Sequence of chain 1.D:
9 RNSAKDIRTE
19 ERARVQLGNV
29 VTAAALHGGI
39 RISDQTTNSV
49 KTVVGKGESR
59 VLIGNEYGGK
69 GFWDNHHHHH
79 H

Binding-site contacts:
Ligand atom CAZ contacts residue SER47 of chain 1.C at 3.5 Å.
Ligand atom CBJ contacts residue LYS49 of chain 1.C at 3.1 Å.
Ligand atom SAN contacts residue SER11 of chain 1.C at 3.4 Å.
Ligand atom CAY contacts residue LYS49 of chain 1.C at 3.8 Å.
Ligand atom CAS contacts residue LYS13 of chain 1.B at 3.2 Å.
Ligand atom CBE contacts residue LYS49 of chain 1.B at 3.5 Å.
Ligand atom OBK contacts residue LYS13 of chain 1.C at 3.1 Å.
Ligand atom CAW contacts residue LYS13 of chain 1.D at 3.6 Å.
Ligand atom OBM contacts residue LYS49 of chain 1.B at 2.9 Å.
Ligand atom OAT contacts residue LYS13 of chain 1.B at 3.3 Å.
Ligand atom OAU contacts residue LYS49 of chain 1.B at 2.8 Å (salt-bridge).
Ligand atom CBE contacts residue ALA12 of chain 1.C at 3.6 Å (hydrophobic).
Ligand atom OAA contacts residue LYS49 of chain 1.C at 2.7 Å.
Ligand atom CAX contacts residue SER11 of chain 1.D at 3.6 Å.
Ligand atom OBM contacts residue LYS13 of chain 1.C at 2.8 Å.
Ligand atom OBK contacts residue VAL48 of chain 1.C at 3.0 Å (h-bond).
Ligand atom CBF contacts residue LYS49 of chain 1.B at 3.5 Å.
Ligand atom CBH contacts residue SER47 of chain 1.C at 3.4 Å.
Ligand atom SAQ contacts residue SER47 of chain 1.B at 3.7 Å.
Ligand atom CBE contacts residue SER47 of chain 1.B at 3.7 Å.
Ligand atom CBA contacts residue SER47 of chain 1.C at 3.6 Å.
Ligand atom OAB contacts residue LYS49 of chain 1.D at 2.9 Å (salt-bridge).
Ligand atom CBE contacts residue VAL48 of chain 1.B at 3.7 Å (hydrophobic).
Ligand atom OAU contacts residue LYS13 of chain 1.C at 3.5 Å.
Ligand atom CAO contacts residue SER11 of chain 1.C at 3.7 Å.
Ligand atom CBL contacts residue LYS49 of chain 1.B at 3.3 Å.
Ligand atom CAX contacts residue ALA12 of chain 1.D at 3.5 Å (hydrophobic).
Ligand atom OBG contacts residue LYS49 of chain 1.A at 3.3 Å (salt-bridge).
Ligand atom CAF contacts residue SER11 of chain 1.D at 3.5 Å.
Ligand atom CBJ contacts residue VAL48 of chain 1.C at 3.8 Å (hydrophobic).
Ligand atom CBH contacts residue VAL48 of chain 1.C at 3.7 Å (hydrophobic).
Ligand atom OBK contacts residue LYS49 of chain 1.C at 3.3 Å.
Ligand atom CBF contacts residue VAL48 of chain 1.B at 3.5 Å (hydrophobic).
Ligand atom OAV contacts residue LYS49 of chain 1.D at 2.8 Å.
Ligand atom CAC contacts residue LYS49 of chain 1.D at 3.2 Å.
Ligand atom OBG contacts residue LYS13 of chain 1.B at 2.9 Å.
Ligand atom CAP contacts residue SER47 of chain 1.B at 3.6 Å.
Ligand atom CAG contacts residue LYS49 of chain 1.C at 3.8 Å.
Ligand atom CAW contacts residue ALA12 of chain 1.D at 3.7 Å (hydrophobic).
Ligand atom CBL contacts residue LYS13 of chain 1.C at 3.2 Å.

Sequence of chain 1.C:
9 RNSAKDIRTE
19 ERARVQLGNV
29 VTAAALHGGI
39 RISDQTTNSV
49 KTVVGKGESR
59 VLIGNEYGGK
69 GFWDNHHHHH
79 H

Sequence of chain 1.B:
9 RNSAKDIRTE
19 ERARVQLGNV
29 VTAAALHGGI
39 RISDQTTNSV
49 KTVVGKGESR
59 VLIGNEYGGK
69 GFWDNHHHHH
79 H

Sequence of chain 1.A:
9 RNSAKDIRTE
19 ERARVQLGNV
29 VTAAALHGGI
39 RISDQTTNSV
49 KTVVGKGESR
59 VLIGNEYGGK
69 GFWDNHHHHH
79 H

A small-molecule ligand and the protein it binds are described below.
Small molecule (SMILES): O=C(O)Cc1cc(-c2ccc(C(=O)O)s2)sc1-c1ccc(-c2sc(-c3ccc(C(=O)O)s3)cc2CC(=O)O)s1